This small molecule binds to this protein.
Small molecule (SMILES): CC(C)C[C@@H](C=O)NC(=O)[C@@H](NC(=O)[C@H](CCCCN)NC(=O)[C@H](C)NC(=O)CNC(=O)[C@H](CS)NC(=O)[C@H](CCC(N)=O)NC(=O)[C@H](Cc1ccccc1)NC(=O)[C@@H](N)CCCCN)[C@@H](C)O

Binding-site contacts:
Ligand atom CD contacts residue ARG209 of chain 1.D at 3.6 Å.
Ligand atom CB contacts residue PRO113 of chain 1.D at 3.6 Å (hydrophobic).
Ligand atom C contacts residue GLN118 of chain 1.D at 3.5 Å.
Ligand atom OG1 contacts residue ARG115 of chain 1.D at 3.1 Å.
Ligand atom C contacts residue ARG115 of chain 1.D at 3.6 Å.
Ligand atom CE contacts residue ASN11 of chain 1.D at 3.0 Å.
Ligand atom C contacts residue GLN118 of chain 1.D at 3.5 Å.
Ligand atom CA contacts residue MET210 of chain 1.D at 3.5 Å (hydrophobic).
Ligand atom CD2 contacts residue THR119 of chain 1.D at 3.6 Å.
Ligand atom N contacts residue THR119 of chain 1.D at 3.6 Å (h-bond).
Ligand atom O contacts residue GLN118 of chain 1.D at 3.2 Å.
Ligand atom CB contacts residue ARG115 of chain 1.D at 3.6 Å.
Ligand atom O contacts residue CYS121 of chain 1.D at 3.0 Å (h-bond).
Ligand atom CG contacts residue ARG209 of chain 1.D at 3.5 Å.
Ligand atom N contacts residue THR119 of chain 1.D at 2.8 Å (h-bond).
Ligand atom CE1 contacts residue ALA111 of chain 1.D at 3.4 Å (hydrophobic).
Ligand atom CA contacts residue ARG115 of chain 1.D at 3.5 Å.
Ligand atom CD2 contacts residue GLN118 of chain 1.D at 3.2 Å.
Ligand atom CB contacts residue GLN118 of chain 1.D at 3.6 Å.
Ligand atom CZ contacts residue GLN112 of chain 1.D at 3.6 Å.
Ligand atom N contacts residue ARG115 of chain 1.D at 3.0 Å (salt-bridge).
Ligand atom CA contacts residue THR119 of chain 1.D at 3.2 Å.
Ligand atom SG contacts residue CYS121 of chain 1.D at 2.0 Å (h-bond).
Ligand atom O contacts residue MET210 of chain 1.D at 3.3 Å.
Ligand atom CD contacts residue ASN11 of chain 1.D at 3.4 Å.
Ligand atom O contacts residue ARG209 of chain 1.D at 2.9 Å (salt-bridge).
Ligand atom CZ contacts residue ALA111 of chain 1.D at 3.5 Å (hydrophobic).
Ligand atom CA contacts residue GLN118 of chain 1.D at 3.4 Å.
Ligand atom C contacts residue CYS121 of chain 1.D at 3.2 Å (hydrophobic).
Ligand atom CB contacts residue CYS121 of chain 1.D at 3.0 Å (hydrophobic).
Ligand atom CZ contacts residue PRO113 of chain 1.D at 3.5 Å (hydrophobic).
Ligand atom CG contacts residue PRO113 of chain 1.D at 3.2 Å (hydrophobic).
Ligand atom CA contacts residue GLN118 of chain 1.D at 3.7 Å.
Ligand atom NZ contacts residue GLU136 of chain 1.D at 3.2 Å (salt-bridge).
Ligand atom NZ contacts residue ASN11 of chain 1.D at 3.1 Å (h-bond).
Ligand atom CB contacts residue THR119 of chain 1.D at 3.5 Å.
Ligand atom C contacts residue THR119 of chain 1.D at 3.5 Å.
Ligand atom N contacts residue GLN118 of chain 1.D at 2.7 Å (h-bond).
Ligand atom CE contacts residue TRP14 of chain 1.D at 3.6 Å (hydrophobic).
Ligand atom CB contacts residue ARG115 of chain 1.D at 3.2 Å.

Sequence of chain 1.D:
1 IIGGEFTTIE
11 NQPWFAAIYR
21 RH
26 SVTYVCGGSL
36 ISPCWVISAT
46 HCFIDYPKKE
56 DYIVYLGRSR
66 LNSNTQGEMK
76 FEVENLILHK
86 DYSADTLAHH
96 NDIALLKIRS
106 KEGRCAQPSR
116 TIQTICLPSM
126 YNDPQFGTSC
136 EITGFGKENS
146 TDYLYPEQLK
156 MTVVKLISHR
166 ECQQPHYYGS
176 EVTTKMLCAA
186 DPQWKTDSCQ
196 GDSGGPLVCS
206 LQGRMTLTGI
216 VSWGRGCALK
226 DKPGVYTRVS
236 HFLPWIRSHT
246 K